Sequence of chain 1.E:
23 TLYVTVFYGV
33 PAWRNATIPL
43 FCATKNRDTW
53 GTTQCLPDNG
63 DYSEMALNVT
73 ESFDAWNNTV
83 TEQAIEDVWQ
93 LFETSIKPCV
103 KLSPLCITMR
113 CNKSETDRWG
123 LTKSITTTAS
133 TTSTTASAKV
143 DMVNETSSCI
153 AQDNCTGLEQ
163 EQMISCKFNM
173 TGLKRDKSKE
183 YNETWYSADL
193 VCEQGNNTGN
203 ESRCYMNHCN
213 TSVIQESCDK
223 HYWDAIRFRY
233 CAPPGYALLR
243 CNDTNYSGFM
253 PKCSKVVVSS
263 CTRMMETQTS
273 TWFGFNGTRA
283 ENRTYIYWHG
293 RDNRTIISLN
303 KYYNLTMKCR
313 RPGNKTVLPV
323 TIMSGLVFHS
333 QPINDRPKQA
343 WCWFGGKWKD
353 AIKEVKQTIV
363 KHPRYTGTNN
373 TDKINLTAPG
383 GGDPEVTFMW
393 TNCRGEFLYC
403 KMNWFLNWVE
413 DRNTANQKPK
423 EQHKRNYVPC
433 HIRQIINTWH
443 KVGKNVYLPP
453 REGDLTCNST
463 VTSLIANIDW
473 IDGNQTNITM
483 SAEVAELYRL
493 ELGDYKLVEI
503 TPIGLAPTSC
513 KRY

Binding-site contacts:
Ligand atom O5 contacts residue LYS310 of chain 1.E at 4.4 Å.
Ligand atom O6 contacts residue LYS310 of chain 1.E at 4.1 Å.
Ligand atom C8 contacts residue ARG396 of chain 1.E at 4.2 Å.
Ligand atom C7 contacts residue ALA153 of chain 1.E at 4.2 Å (hydrophobic).
Ligand atom C4 contacts residue ASN460 of chain 1.E at 4.4 Å.
Ligand atom C3 contacts residue ASN460 of chain 1.E at 3.9 Å.
Ligand atom C7 contacts residue THR458 of chain 1.E at 3.6 Å.
Ligand atom C1 contacts residue ASN460 of chain 1.E at 1.5 Å.
Ligand atom C8 contacts residue ALA153 of chain 1.E at 3.6 Å (hydrophobic).
Ligand atom C5 contacts residue ASN460 of chain 1.E at 3.8 Å.
Ligand atom O7 contacts residue THR458 of chain 1.E at 3.3 Å.
Ligand atom C8 contacts residue ARG312 of chain 1.E at 4.2 Å.
Ligand atom N2 contacts residue THR458 of chain 1.E at 4.0 Å.
Ligand atom C2 contacts residue ASN460 of chain 1.E at 2.5 Å.
Ligand atom C7 contacts residue ARG312 of chain 1.E at 4.0 Å.
Ligand atom N2 contacts residue ASN460 of chain 1.E at 2.8 Å (h-bond).
Ligand atom O7 contacts residue ARG312 of chain 1.E at 3.5 Å (salt-bridge).
Ligand atom C8 contacts residue ILE152 of chain 1.E at 3.9 Å (hydrophobic).
Ligand atom C2 contacts residue THR458 of chain 1.E at 4.2 Å.
Ligand atom C3 contacts residue THR458 of chain 1.E at 4.1 Å.
Ligand atom O5 contacts residue ASN460 of chain 1.E at 2.5 Å (h-bond).
Ligand atom O6 contacts residue TRP345 of chain 1.E at 3.3 Å.
Ligand atom C7 contacts residue NAG2 of chain 1.EA at 4.3 Å.
Ligand atom N2 contacts residue NAG2 of chain 1.EA at 3.8 Å.
Ligand atom O7 contacts residue ALA153 of chain 1.E at 4.0 Å.
Ligand atom C1 contacts residue THR458 of chain 1.E at 3.8 Å.
Ligand atom C8 contacts residue NAG2 of chain 1.EA at 3.4 Å.
Ligand atom C7 contacts residue ASN460 of chain 1.E at 4.0 Å.
Ligand atom C8 contacts residue THR458 of chain 1.E at 3.3 Å.

This protein binds this small molecule.
Small molecule (SMILES): CC(=O)N[C@H]1[C@H](O[C@H]2[C@H](O)[C@@H](NC(C)=O)CO[C@@H]2CO)O[C@H](CO)[C@@H](O)[C@@H]1O